The protein below binds the small molecule below.
Small molecule (SMILES): CC(=O)N[C@@H]1[C@@H](O)[C@H](O)[C@@H](CO)O[C@H]1O

Binding-site contacts:
Ligand atom O5 contacts residue HIS312 of chain 1.A at 4.2 Å.
Ligand atom C1 contacts residue HIS312 of chain 1.A at 4.0 Å.
Ligand atom C4 contacts residue ASN287 of chain 1.A at 4.3 Å.
Ligand atom C1 contacts residue ASN287 of chain 1.A at 1.4 Å.
Ligand atom O5 contacts residue ASN287 of chain 1.A at 2.4 Å (h-bond).
Ligand atom N2 contacts residue ASN287 of chain 1.A at 2.9 Å (h-bond).
Ligand atom O7 contacts residue ASN287 of chain 1.A at 3.1 Å (h-bond).
Ligand atom C5 contacts residue ASN287 of chain 1.A at 3.7 Å.
Ligand atom C3 contacts residue ASN287 of chain 1.A at 3.8 Å.
Ligand atom C6 contacts residue ASN287 of chain 1.A at 4.3 Å.
Ligand atom C7 contacts residue ASN287 of chain 1.A at 3.2 Å.
Ligand atom C2 contacts residue ASN287 of chain 1.A at 2.5 Å.
Ligand atom O5 contacts residue THR289 of chain 1.A at 4.4 Å.
Ligand atom O6 contacts residue THR289 of chain 1.A at 4.4 Å.
Ligand atom C8 contacts residue ASN287 of chain 1.A at 4.3 Å.
Ligand atom O6 contacts residue ASN287 of chain 1.A at 4.3 Å.

Sequence of chain 1.A:
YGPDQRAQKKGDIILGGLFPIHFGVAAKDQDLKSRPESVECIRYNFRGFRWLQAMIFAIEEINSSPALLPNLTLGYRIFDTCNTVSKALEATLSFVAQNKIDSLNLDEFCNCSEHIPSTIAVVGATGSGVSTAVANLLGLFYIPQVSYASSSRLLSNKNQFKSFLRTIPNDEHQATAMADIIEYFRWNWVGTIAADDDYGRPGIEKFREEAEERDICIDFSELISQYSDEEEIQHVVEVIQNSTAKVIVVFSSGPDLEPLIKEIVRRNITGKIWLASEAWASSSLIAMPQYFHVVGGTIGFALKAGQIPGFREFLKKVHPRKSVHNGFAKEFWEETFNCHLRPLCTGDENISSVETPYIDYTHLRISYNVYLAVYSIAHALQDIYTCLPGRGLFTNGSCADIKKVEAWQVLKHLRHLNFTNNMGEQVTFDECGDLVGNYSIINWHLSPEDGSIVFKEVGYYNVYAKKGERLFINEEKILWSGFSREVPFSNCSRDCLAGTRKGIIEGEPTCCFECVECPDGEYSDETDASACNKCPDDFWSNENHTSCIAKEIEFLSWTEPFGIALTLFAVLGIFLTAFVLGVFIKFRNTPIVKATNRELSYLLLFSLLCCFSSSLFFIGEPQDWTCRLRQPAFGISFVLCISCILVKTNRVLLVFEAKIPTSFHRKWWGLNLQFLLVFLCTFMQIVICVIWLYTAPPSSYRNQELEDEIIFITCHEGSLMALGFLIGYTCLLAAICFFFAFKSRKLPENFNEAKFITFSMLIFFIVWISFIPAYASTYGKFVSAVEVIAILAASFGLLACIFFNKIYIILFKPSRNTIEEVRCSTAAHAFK